Sequence of chain 2.A:
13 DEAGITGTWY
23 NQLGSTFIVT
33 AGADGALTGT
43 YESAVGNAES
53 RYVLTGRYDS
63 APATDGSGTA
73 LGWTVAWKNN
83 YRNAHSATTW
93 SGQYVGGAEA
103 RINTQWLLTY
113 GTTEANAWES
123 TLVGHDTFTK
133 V

Sequence of chain 1.B:
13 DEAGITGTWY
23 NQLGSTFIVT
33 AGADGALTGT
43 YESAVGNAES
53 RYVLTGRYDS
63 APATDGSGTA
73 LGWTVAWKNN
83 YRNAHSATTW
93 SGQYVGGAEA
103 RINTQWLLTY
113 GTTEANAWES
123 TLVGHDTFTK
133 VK

The small molecule below binds the protein below.
Small molecule (SMILES): CC(C)(C)[P](CCNC(=O)CCCC[C@@H]1SC[C@@H]2NC(=O)N[C@@H]21)(C(C)(C)C)[Pd]1(Cl)CC=C1c1ccccc1

Binding-site contacts:
Ligand atom C33 contacts residue TYR43 of chain 1.B at 3.2 Å (hydrophobic).
Ligand atom N35 contacts residue ASP128 of chain 1.B at 2.9 Å (salt-bridge).
Ligand atom C33 contacts residue LEU25 of chain 1.B at 3.9 Å (hydrophobic).
Ligand atom S38 contacts residue TRP92 of chain 1.B at 3.8 Å.
Ligand atom C36 contacts residue TRP108 of chain 1.B at 3.8 Å (hydrophobic).
Ligand atom C06 contacts residue ASN49 of chain 1.B at 3.7 Å.
Ligand atom C03 contacts residue LEU110 of chain 1.B at 3.7 Å (hydrophobic).
Ligand atom S38 contacts residue THR90 of chain 1.B at 3.2 Å (h-bond).
Ligand atom C31 contacts residue VAL47 of chain 1.B at 3.7 Å (hydrophobic).
Ligand atom N35 contacts residue TYR43 of chain 1.B at 3.8 Å.
Ligand atom C02 contacts residue VAL47 of chain 1.B at 3.8 Å (hydrophobic).
Ligand atom C33 contacts residue ASN23 of chain 1.B at 3.6 Å.
Ligand atom O34 contacts residue ASP128 of chain 1.B at 3.7 Å.
Ligand atom N08 contacts residue ALA86 of chain 1.B at 3.6 Å.
Ligand atom C25 contacts residue GLU121 of chain 2.A at 3.5 Å.
Ligand atom C09 contacts residue SER88 of chain 1.B at 3.8 Å.
Ligand atom N08 contacts residue SER88 of chain 1.B at 3.0 Å (h-bond).
Ligand atom C33 contacts residue ASP128 of chain 1.B at 3.7 Å.
Ligand atom N32 contacts residue SER45 of chain 1.B at 3.2 Å (h-bond).
Ligand atom C33 contacts residue SER27 of chain 1.B at 3.6 Å.
Ligand atom O07 contacts residue ASN49 of chain 1.B at 2.8 Å (h-bond).
Ligand atom C02 contacts residue TRP79 of chain 1.B at 3.8 Å (hydrophobic).
Ligand atom S38 contacts residue TRP79 of chain 1.B at 3.5 Å.
Ligand atom O34 contacts residue TYR43 of chain 1.B at 2.3 Å (h-bond).
Ligand atom N32 contacts residue VAL47 of chain 1.B at 3.7 Å.
Ligand atom O07 contacts residue GLY48 of chain 1.B at 3.5 Å.
Ligand atom C05 contacts residue TRP79 of chain 1.B at 3.4 Å (hydrophobic).
Ligand atom N35 contacts residue LEU25 of chain 1.B at 3.8 Å.
Ligand atom C04 contacts residue TRP79 of chain 1.B at 3.5 Å (hydrophobic).
Ligand atom C37 contacts residue TRP108 of chain 1.B at 3.4 Å (hydrophobic).
Ligand atom O34 contacts residue ASN23 of chain 1.B at 2.9 Å (h-bond).
Ligand atom C03 contacts residue TRP79 of chain 1.B at 3.7 Å (hydrophobic).
Ligand atom C29 contacts residue LEU124 of chain 1.B at 3.5 Å (hydrophobic).
Ligand atom C29 contacts residue GLU121 of chain 2.A at 3.2 Å.
Ligand atom C24 contacts residue ASN49 of chain 1.B at 3.7 Å.
Ligand atom O34 contacts residue SER27 of chain 1.B at 2.8 Å (h-bond).
Ligand atom C01 contacts residue TRP120 of chain 2.A at 3.7 Å (hydrophobic).
Ligand atom C25 contacts residue TRP120 of chain 2.A at 3.7 Å (hydrophobic).
Ligand atom C30 contacts residue LEU124 of chain 1.B at 3.6 Å (hydrophobic).
Ligand atom C02 contacts residue SER45 of chain 1.B at 3.4 Å.